This protein binds this small molecule.
Small molecule (SMILES): N#Cc1ccc2c(-c3cc4cc(CN5CCC(CN)CC5)ccc4[nH]3)n[nH]c2c1

Binding-site contacts:
Ligand atom C23 contacts residue LEU83 of chain 1.A at 3.7 Å (hydrophobic).
Ligand atom C11 contacts residue LEU14 of chain 1.A at 3.6 Å (hydrophobic).
Ligand atom C13 contacts residue THR13 of chain 1.A at 3.1 Å.
Ligand atom C17 contacts residue GLN12 of chain 1.A at 3.9 Å.
Ligand atom C3 contacts residue LEU14 of chain 1.A at 4.0 Å (hydrophobic).
Ligand atom C16 contacts residue LEU136 of chain 1.A at 3.4 Å (hydrophobic).
Ligand atom C22 contacts residue LEU136 of chain 1.A at 3.9 Å (hydrophobic).
Ligand atom C2 contacts residue LEU14 of chain 1.A at 3.4 Å (hydrophobic).
Ligand atom N18 contacts residue GLU84 of chain 1.A at 3.7 Å.
Ligand atom N1 contacts residue ASP147 of chain 1.A at 3.7 Å.
Ligand atom C14 contacts residue LEU14 of chain 1.A at 4.0 Å (hydrophobic).
Ligand atom N18 contacts residue TYR85 of chain 1.A at 3.9 Å.
Ligand atom N3 contacts residue GLN12 of chain 1.A at 3.6 Å (h-bond).
Ligand atom N17 contacts residue GLU84 of chain 1.A at 2.9 Å (salt-bridge).
Ligand atom C13 contacts residue GLN12 of chain 1.A at 3.8 Å.
Ligand atom C12 contacts residue LEU14 of chain 1.A at 3.8 Å (hydrophobic).
Ligand atom C5 contacts residue TYR85 of chain 1.A at 4.0 Å (hydrophobic).
Ligand atom C18 contacts residue THR13 of chain 1.A at 3.9 Å.
Ligand atom N17 contacts residue CYS86 of chain 1.A at 3.9 Å.
Ligand atom N17 contacts residue LEU136 of chain 1.A at 3.6 Å.
Ligand atom C6 contacts residue GLY89 of chain 1.A at 3.7 Å.
Ligand atom C5 contacts residue SER87 of chain 1.A at 3.7 Å.
Ligand atom N3 contacts residue THR13 of chain 1.A at 3.2 Å (h-bond).
Ligand atom N18 contacts residue ALA35 of chain 1.A at 3.9 Å.
Ligand atom N18 contacts residue CYS86 of chain 1.A at 3.2 Å (h-bond).
Ligand atom N13 contacts residue TYR85 of chain 1.A at 3.6 Å.
Ligand atom C15 contacts residue LEU136 of chain 1.A at 3.4 Å (hydrophobic).
Ligand atom C16 contacts residue ALA35 of chain 1.A at 3.8 Å (hydrophobic).
Ligand atom C4 contacts residue CYS86 of chain 1.A at 3.4 Å (hydrophobic).
Ligand atom C20 contacts residue VAL22 of chain 1.A at 3.9 Å (hydrophobic).
Ligand atom C5 contacts residue GLY89 of chain 1.A at 3.6 Å.
Ligand atom C5 contacts residue CYS86 of chain 1.A at 3.5 Å (hydrophobic).
Ligand atom N13 contacts residue CYS86 of chain 1.A at 3.0 Å (h-bond).
Ligand atom C4 contacts residue GLY89 of chain 1.A at 3.7 Å.
Ligand atom N18 contacts residue LEU136 of chain 1.A at 3.8 Å.
Ligand atom N17 contacts residue ALA35 of chain 1.A at 3.4 Å.
Ligand atom C8 contacts residue LEU14 of chain 1.A at 3.9 Å (hydrophobic).
Ligand atom C13 contacts residue LEU14 of chain 1.A at 3.9 Å (hydrophobic).
Ligand atom C14 contacts residue LEU136 of chain 1.A at 3.7 Å (hydrophobic).
Ligand atom N1 contacts residue LEU83 of chain 1.A at 3.6 Å.

Sequence of chain 1.A:
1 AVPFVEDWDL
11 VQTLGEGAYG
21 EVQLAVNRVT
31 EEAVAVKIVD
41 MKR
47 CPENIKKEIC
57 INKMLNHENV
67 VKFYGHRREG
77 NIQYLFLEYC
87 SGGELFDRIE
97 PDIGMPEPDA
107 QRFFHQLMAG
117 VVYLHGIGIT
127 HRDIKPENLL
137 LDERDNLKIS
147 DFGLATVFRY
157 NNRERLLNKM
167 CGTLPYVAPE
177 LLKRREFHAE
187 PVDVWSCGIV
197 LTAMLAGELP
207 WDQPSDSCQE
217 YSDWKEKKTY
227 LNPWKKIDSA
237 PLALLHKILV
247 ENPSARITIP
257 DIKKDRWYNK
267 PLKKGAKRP